Sequence of chain 1.D:
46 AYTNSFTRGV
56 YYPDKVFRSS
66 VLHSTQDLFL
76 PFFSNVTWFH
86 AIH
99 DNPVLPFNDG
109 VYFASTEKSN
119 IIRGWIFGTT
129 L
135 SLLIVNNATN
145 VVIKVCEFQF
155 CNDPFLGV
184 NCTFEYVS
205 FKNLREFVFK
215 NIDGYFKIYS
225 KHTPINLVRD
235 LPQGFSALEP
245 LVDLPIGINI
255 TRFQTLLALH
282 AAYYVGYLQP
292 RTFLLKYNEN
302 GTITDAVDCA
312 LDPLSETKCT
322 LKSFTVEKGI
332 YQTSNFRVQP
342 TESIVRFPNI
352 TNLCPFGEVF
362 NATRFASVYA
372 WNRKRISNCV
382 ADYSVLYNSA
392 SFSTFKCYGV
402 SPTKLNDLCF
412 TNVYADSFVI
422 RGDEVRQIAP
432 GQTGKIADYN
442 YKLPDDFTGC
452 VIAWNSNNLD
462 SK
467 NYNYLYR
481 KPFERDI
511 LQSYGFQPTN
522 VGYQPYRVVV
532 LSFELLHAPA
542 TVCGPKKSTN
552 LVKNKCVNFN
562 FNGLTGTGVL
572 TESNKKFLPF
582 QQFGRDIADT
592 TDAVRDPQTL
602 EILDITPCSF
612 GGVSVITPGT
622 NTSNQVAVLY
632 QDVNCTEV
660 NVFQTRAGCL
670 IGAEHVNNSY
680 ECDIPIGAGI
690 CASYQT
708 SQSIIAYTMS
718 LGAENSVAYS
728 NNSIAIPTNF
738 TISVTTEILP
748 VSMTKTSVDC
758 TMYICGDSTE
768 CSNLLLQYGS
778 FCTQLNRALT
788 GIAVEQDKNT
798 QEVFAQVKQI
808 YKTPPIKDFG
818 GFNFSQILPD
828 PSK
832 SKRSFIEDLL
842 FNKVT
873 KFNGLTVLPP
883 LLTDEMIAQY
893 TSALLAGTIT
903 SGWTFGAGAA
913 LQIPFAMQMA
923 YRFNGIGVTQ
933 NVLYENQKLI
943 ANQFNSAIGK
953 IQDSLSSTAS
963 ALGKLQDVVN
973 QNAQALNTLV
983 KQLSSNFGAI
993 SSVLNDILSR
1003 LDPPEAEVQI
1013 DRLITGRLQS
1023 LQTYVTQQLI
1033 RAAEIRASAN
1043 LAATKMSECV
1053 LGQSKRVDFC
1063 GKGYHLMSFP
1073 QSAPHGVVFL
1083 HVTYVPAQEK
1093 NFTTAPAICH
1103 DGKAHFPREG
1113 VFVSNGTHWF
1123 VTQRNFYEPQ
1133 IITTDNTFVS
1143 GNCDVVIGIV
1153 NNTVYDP

Binding-site contacts:
Ligand atom O5 contacts residue ASN1093 of chain 1.D at 2.4 Å (h-bond).
Ligand atom C2 contacts residue ASN1093 of chain 1.D at 2.5 Å.
Ligand atom C1 contacts residue ASN1093 of chain 1.D at 1.5 Å.
Ligand atom O7 contacts residue GLU1091 of chain 1.D at 4.2 Å.
Ligand atom C7 contacts residue ASN1093 of chain 1.D at 3.1 Å.
Ligand atom O7 contacts residue LYS1092 of chain 1.D at 4.5 Å.
Ligand atom C3 contacts residue ASN1093 of chain 1.D at 3.9 Å.
Ligand atom C7 contacts residue LYS1092 of chain 1.D at 4.5 Å.
Ligand atom C8 contacts residue ASN1093 of chain 1.D at 3.5 Å.
Ligand atom C8 contacts residue LYS1092 of chain 1.D at 3.9 Å.
Ligand atom C1 contacts residue ALA725 of chain 1.D at 4.3 Å (hydrophobic).
Ligand atom C4 contacts residue ASN1093 of chain 1.D at 4.3 Å.
Ligand atom N2 contacts residue ASN1093 of chain 1.D at 2.9 Å (h-bond).
Ligand atom O5 contacts residue ALA725 of chain 1.D at 4.4 Å.
Ligand atom C8 contacts residue GLU1091 of chain 1.D at 3.4 Å.
Ligand atom C5 contacts residue ALA725 of chain 1.D at 3.9 Å (hydrophobic).
Ligand atom C7 contacts residue GLU1091 of chain 1.D at 4.3 Å.
Ligand atom C8 contacts residue ALA732 of chain 1.D at 4.3 Å (hydrophobic).
Ligand atom C5 contacts residue ASN1093 of chain 1.D at 3.7 Å.
Ligand atom O7 contacts residue ASN1093 of chain 1.D at 3.4 Å (h-bond).

The protein below binds the small molecule below.
Small molecule (SMILES): CC(=O)N[C@@H]1[C@@H](O)[C@H](O)[C@@H](CO)O[C@H]1O